A small-molecule ligand and the protein it binds are described below.
Small molecule (SMILES): CCCCCCO[C@@H]1O[C@H](CO)[C@@H](O)[C@H](O)[C@H]1O

Binding-site contacts:
Ligand atom O2 contacts residue PG41 of chain 3.G at 3.1 Å (h-bond).
Ligand atom O2 contacts residue SER141 of chain 3.A at 2.6 Å (h-bond).
Ligand atom O2 contacts residue GLN145 of chain 3.A at 3.5 Å (h-bond).
Ligand atom C2 contacts residue PG41 of chain 3.G at 4.2 Å.
Ligand atom O1 contacts residue SER141 of chain 3.A at 3.4 Å.
Ligand atom C5' contacts residue 4DV1 of chain 3.B at 4.4 Å.
Ligand atom C2' contacts residue ALA140 of chain 3.A at 4.3 Å (hydrophobic).
Ligand atom C1 contacts residue PG41 of chain 3.G at 4.1 Å.
Ligand atom C4' contacts residue ALA140 of chain 3.A at 3.9 Å (hydrophobic).
Ligand atom C6' contacts residue 4DV1 of chain 3.B at 3.9 Å.
Ligand atom C5' contacts residue LEU137 of chain 3.A at 4.3 Å (hydrophobic).
Ligand atom C4' contacts residue LEU137 of chain 3.A at 4.0 Å (hydrophobic).
Ligand atom O5 contacts residue LEU144 of chain 3.A at 4.0 Å.
Ligand atom C3 contacts residue PG41 of chain 3.G at 4.2 Å.
Ligand atom C2 contacts residue GLN145 of chain 3.A at 3.8 Å.
Ligand atom O6 contacts residue LEU144 of chain 3.A at 3.9 Å.
Ligand atom C1' contacts residue PG41 of chain 3.G at 3.7 Å.
Ligand atom C6 contacts residue TRP148 of chain 3.A at 3.9 Å (hydrophobic).
Ligand atom O3 contacts residue GLN145 of chain 3.A at 3.3 Å.
Ligand atom O1 contacts residue LEU144 of chain 3.A at 4.3 Å.
Ligand atom C6' contacts residue ALA140 of chain 3.A at 3.9 Å (hydrophobic).
Ligand atom C1' contacts residue SER141 of chain 3.A at 4.2 Å.
Ligand atom C2' contacts residue LEU144 of chain 3.A at 4.3 Å (hydrophobic).
Ligand atom C3 contacts residue GLN145 of chain 3.A at 4.2 Å.
Ligand atom C2' contacts residue PG41 of chain 3.G at 4.2 Å.
Ligand atom C1 contacts residue SER141 of chain 3.A at 4.0 Å.
Ligand atom C2' contacts residue SER141 of chain 3.A at 3.9 Å.
Ligand atom O1 contacts residue PG41 of chain 3.G at 3.7 Å.
Ligand atom C4 contacts residue TRP148 of chain 3.A at 4.4 Å (hydrophobic).
Ligand atom O2 contacts residue HIS104 of chain 3.A at 4.4 Å.
Ligand atom O6 contacts residue TRP148 of chain 3.A at 2.8 Å (h-bond).
Ligand atom C2 contacts residue SER141 of chain 3.A at 3.3 Å.

Sequence of chain 3.A:
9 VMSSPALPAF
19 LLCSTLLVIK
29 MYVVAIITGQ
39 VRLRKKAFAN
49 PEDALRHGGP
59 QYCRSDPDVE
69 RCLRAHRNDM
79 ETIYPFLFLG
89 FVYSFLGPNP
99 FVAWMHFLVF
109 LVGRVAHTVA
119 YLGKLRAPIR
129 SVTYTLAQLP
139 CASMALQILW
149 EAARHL